A protein and the small-molecule ligand that binds it are described below.
Small molecule (SMILES): O=C(N[C@@H](Cc1c[nH]c2ccccc12)C(=O)O)c1nc(Cl)c2ccccc2c1O

Sequence of chain 1.C:
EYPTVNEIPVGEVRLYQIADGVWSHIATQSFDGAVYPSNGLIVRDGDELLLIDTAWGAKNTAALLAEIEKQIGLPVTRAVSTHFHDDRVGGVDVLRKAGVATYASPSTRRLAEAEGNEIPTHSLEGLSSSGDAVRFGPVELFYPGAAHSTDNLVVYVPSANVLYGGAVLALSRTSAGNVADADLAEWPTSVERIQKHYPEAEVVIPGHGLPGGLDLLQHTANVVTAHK

Binding-site contacts:
Ligand atom C06 contacts residue HIS116 of chain 1.C at 3.4 Å.
Ligand atom O18 contacts residue ASN210 of chain 1.C at 2.9 Å (h-bond).
Ligand atom O11 contacts residue PHE62 of chain 1.C at 3.7 Å.
Ligand atom O17 contacts residue ARG205 of chain 1.C at 2.9 Å (salt-bridge).
Ligand atom C09 contacts residue PHE62 of chain 1.C at 3.5 Å (hydrophobic).
Ligand atom C04 contacts residue ASP118 of chain 1.C at 3.7 Å.
Ligand atom C24 contacts residue ARG205 of chain 1.C at 3.1 Å.
Ligand atom N08 contacts residue ASN210 of chain 1.C at 3.7 Å.
Ligand atom C28 contacts residue HIS240 of chain 1.C at 3.5 Å.
Ligand atom C20 contacts residue TYR67 of chain 1.C at 3.5 Å (hydrophobic).
Ligand atom C03 contacts residue ASP118 of chain 1.C at 3.6 Å.
Ligand atom C10 contacts residue PHE62 of chain 1.C at 3.4 Å (hydrophobic).
Ligand atom O18 contacts residue GLY209 of chain 1.C at 3.5 Å.
Ligand atom C02 contacts residue ASP117 of chain 1.C at 3.5 Å.
Ligand atom C03 contacts residue PHE62 of chain 1.C at 3.6 Å (hydrophobic).
Ligand atom CL1 contacts residue ASN210 of chain 1.C at 3.2 Å.
Ligand atom C21 contacts residue ARG205 of chain 1.C at 3.8 Å.
Ligand atom C04 contacts residue PHE62 of chain 1.C at 3.3 Å (hydrophobic).
Ligand atom C01 contacts residue HIS116 of chain 1.C at 3.8 Å.
Ligand atom C22 contacts residue TYR67 of chain 1.C at 3.6 Å (hydrophobic).
Ligand atom O13 contacts residue TRP87 of chain 1.C at 3.6 Å.
Ligand atom C22 contacts residue ARG205 of chain 1.C at 3.5 Å.
Ligand atom C28 contacts residue TYR67 of chain 1.C at 3.0 Å (hydrophobic).
Ligand atom N23 contacts residue ARG205 of chain 1.C at 3.1 Å (salt-bridge).
Ligand atom C27 contacts residue HIS240 of chain 1.C at 3.3 Å.
Ligand atom C26 contacts residue TYR67 of chain 1.C at 3.7 Å (hydrophobic).
Ligand atom C12 contacts residue 00C198 of chain 1.C at 3.8 Å.
Ligand atom O11 contacts residue ASP118 of chain 1.C at 3.5 Å.
Ligand atom O17 contacts residue GLY209 of chain 1.C at 3.8 Å.
Ligand atom O18 contacts residue HIS179 of chain 1.C at 3.6 Å.
Ligand atom C05 contacts residue PHE62 of chain 1.C at 3.5 Å (hydrophobic).
Ligand atom C27 contacts residue PRO68 of chain 1.C at 3.6 Å (hydrophobic).
Ligand atom C21 contacts residue TYR67 of chain 1.C at 3.2 Å (hydrophobic).
Ligand atom O11 contacts residue TRP87 of chain 1.C at 2.8 Å.
Ligand atom CL1 contacts residue HIS116 of chain 1.C at 3.3 Å.
Ligand atom C07 contacts residue HIS116 of chain 1.C at 3.8 Å.
Ligand atom C27 contacts residue TYR67 of chain 1.C at 3.2 Å (hydrophobic).
Ligand atom C16 contacts residue ASN210 of chain 1.C at 3.7 Å.
Ligand atom C07 contacts residue ASN210 of chain 1.C at 3.7 Å.
Ligand atom O13 contacts residue HIS240 of chain 1.C at 3.3 Å.